The small molecule below binds the protein below.
Small molecule (SMILES): Brc1cn[nH]c1

Binding-site contacts:
Ligand atom C3 contacts residue VAL75 of chain 1.B at 4.2 Å (hydrophobic).
Ligand atom C4 contacts residue ILE411 of chain 1.B at 3.7 Å (hydrophobic).
Ligand atom C3 contacts residue GLY152 of chain 1.B at 3.6 Å.
Ligand atom N2 contacts residue LEU74 of chain 1.B at 3.9 Å.
Ligand atom BR4 contacts residue ASN81 of chain 1.B at 4.4 Å.
Ligand atom N1 contacts residue PHE77 of chain 1.B at 2.9 Å (h-bond).
Ligand atom C3 contacts residue ILE411 of chain 1.B at 4.0 Å (hydrophobic).
Ligand atom N2 contacts residue THR409 of chain 1.B at 3.5 Å (h-bond).
Ligand atom BR4 contacts residue ILE411 of chain 1.B at 3.2 Å.
Ligand atom N2 contacts residue GLY152 of chain 1.B at 3.3 Å.
Ligand atom C5 contacts residue ASN81 of chain 1.B at 4.2 Å.
Ligand atom N1 contacts residue GLY152 of chain 1.B at 3.6 Å (h-bond).
Ligand atom C4 contacts residue ASN81 of chain 1.B at 4.4 Å.
Ligand atom C5 contacts residue VAL75 of chain 1.B at 3.7 Å (hydrophobic).
Ligand atom C5 contacts residue ASP76 of chain 1.B at 4.1 Å.
Ligand atom N1 contacts residue ARG78 of chain 1.B at 4.5 Å.
Ligand atom C4 contacts residue TRP410 of chain 1.B at 3.8 Å (hydrophobic).
Ligand atom C4 contacts residue THR409 of chain 1.B at 4.3 Å.
Ligand atom N2 contacts residue PHE77 of chain 1.B at 4.2 Å.
Ligand atom C5 contacts residue GLY152 of chain 1.B at 3.5 Å.
Ligand atom N1 contacts residue ASP76 of chain 1.B at 3.7 Å.
Ligand atom C3 contacts residue TRP410 of chain 1.B at 3.4 Å (hydrophobic).
Ligand atom N1 contacts residue VAL75 of chain 1.B at 2.5 Å (h-bond).
Ligand atom C5 contacts residue PHE77 of chain 1.B at 3.3 Å (hydrophobic).
Ligand atom C4 contacts residue GLY152 of chain 1.B at 3.6 Å.
Ligand atom N2 contacts residue VAL75 of chain 1.B at 2.9 Å (h-bond).
Ligand atom C3 contacts residue THR409 of chain 1.B at 3.1 Å.
Ligand atom C5 contacts residue ARG78 of chain 1.B at 3.9 Å.
Ligand atom N2 contacts residue TRP410 of chain 1.B at 4.5 Å.
Ligand atom BR4 contacts residue TRP410 of chain 1.B at 3.7 Å.

Sequence of chain 1.B:
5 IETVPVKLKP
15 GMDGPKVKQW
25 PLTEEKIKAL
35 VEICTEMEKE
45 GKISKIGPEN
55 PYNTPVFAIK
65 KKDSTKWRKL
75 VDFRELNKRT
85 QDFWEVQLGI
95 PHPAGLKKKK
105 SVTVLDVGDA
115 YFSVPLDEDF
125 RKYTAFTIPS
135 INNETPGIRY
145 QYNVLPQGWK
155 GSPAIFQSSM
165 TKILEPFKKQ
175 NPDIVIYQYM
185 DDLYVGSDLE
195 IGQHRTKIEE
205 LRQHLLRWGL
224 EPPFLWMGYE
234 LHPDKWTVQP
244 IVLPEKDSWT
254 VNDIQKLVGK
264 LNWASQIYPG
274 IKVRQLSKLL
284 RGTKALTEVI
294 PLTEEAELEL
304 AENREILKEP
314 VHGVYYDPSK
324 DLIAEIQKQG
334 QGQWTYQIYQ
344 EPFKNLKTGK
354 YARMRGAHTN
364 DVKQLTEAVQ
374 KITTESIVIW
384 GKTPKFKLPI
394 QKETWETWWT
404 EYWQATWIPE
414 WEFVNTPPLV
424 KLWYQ